Sequence of chain 1.A:
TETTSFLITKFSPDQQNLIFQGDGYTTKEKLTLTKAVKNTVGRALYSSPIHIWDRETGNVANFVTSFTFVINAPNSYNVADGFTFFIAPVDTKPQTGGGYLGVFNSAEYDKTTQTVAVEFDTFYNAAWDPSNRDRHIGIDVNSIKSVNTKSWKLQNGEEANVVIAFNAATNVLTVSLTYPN

Sequence of chain 1.B:
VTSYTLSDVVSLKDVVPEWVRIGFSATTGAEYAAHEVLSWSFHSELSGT

This small molecule binds to this protein.
Small molecule (SMILES): CO[C@H]1O[C@H](CO)[C@@H](O)[C@H](O)[C@H]1O

Binding-site contacts:
Ligand atom O4 contacts residue ASP81 of chain 1.A at 2.5 Å (salt-bridge).
Ligand atom C1 contacts residue ALA30 of chain 1.B at 4.1 Å (hydrophobic).
Ligand atom C4 contacts residue GLY99 of chain 1.A at 3.7 Å.
Ligand atom O6 contacts residue GLU31 of chain 1.B at 3.3 Å (salt-bridge).
Ligand atom O3 contacts residue GLY98 of chain 1.A at 3.8 Å.
Ligand atom O6 contacts residue ASP81 of chain 1.A at 3.3 Å (salt-bridge).
Ligand atom O4 contacts residue GLY99 of chain 1.A at 3.3 Å (h-bond).
Ligand atom C6 contacts residue GLU31 of chain 1.B at 4.1 Å.
Ligand atom C4 contacts residue GLY98 of chain 1.A at 4.4 Å.
Ligand atom O4 contacts residue GLY98 of chain 1.A at 4.2 Å.
Ligand atom C3 contacts residue GLY99 of chain 1.A at 3.9 Å.
Ligand atom C6 contacts residue ALA30 of chain 1.B at 3.9 Å (hydrophobic).
Ligand atom C4 contacts residue ASN125 of chain 1.A at 3.9 Å.
Ligand atom C6 contacts residue ASP81 of chain 1.A at 3.4 Å.
Ligand atom C4 contacts residue ASP81 of chain 1.A at 3.3 Å.
Ligand atom O4 contacts residue ASN125 of chain 1.A at 2.8 Å (h-bond).
Ligand atom C5 contacts residue ALA30 of chain 1.B at 4.1 Å (hydrophobic).
Ligand atom O4 contacts residue PHE123 of chain 1.A at 3.5 Å.
Ligand atom O6 contacts residue GLY29 of chain 1.B at 3.0 Å.
Ligand atom O6 contacts residue THR28 of chain 1.B at 4.3 Å.
Ligand atom O6 contacts residue ALA30 of chain 1.B at 3.0 Å (h-bond).
Ligand atom C3 contacts residue ASN125 of chain 1.A at 3.8 Å.
Ligand atom C6 contacts residue GLY29 of chain 1.B at 4.3 Å.
Ligand atom O3 contacts residue ASN125 of chain 1.A at 4.0 Å.
Ligand atom C4 contacts residue PHE123 of chain 1.A at 4.3 Å (hydrophobic).
Ligand atom O6 contacts residue ALA80 of chain 1.A at 3.5 Å.
Ligand atom C5 contacts residue ASP81 of chain 1.A at 3.9 Å.
Ligand atom C6 contacts residue PHE123 of chain 1.A at 3.6 Å (hydrophobic).
Ligand atom C6 contacts residue ALA80 of chain 1.A at 3.7 Å (hydrophobic).
Ligand atom O5 contacts residue GLY29 of chain 1.B at 4.1 Å.
Ligand atom C7 contacts residue ALA30 of chain 1.B at 4.2 Å (hydrophobic).
Ligand atom C5 contacts residue PHE123 of chain 1.A at 3.6 Å (hydrophobic).
Ligand atom O3 contacts residue GLY99 of chain 1.A at 3.0 Å (h-bond).
Ligand atom O5 contacts residue ALA30 of chain 1.B at 3.2 Å (h-bond).